This small molecule binds to this protein.
Small molecule (SMILES): C[C@@H]1OC[C@@H](O)[C@H](O[C@@H]2O[C@H](CO)[C@@H](O)[C@H](O)[C@H]2O)[C@@H]1O

Sequence of chain 1.A:
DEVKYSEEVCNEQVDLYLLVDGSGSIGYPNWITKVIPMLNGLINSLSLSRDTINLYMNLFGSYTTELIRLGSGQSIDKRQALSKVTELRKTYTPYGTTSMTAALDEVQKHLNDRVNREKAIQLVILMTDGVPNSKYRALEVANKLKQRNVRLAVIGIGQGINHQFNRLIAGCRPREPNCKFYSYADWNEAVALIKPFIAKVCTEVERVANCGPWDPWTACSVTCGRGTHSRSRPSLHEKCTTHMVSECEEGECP

Binding-site contacts:
Ligand atom C1 contacts residue THR228 of chain 1.A at 1.5 Å.
Ligand atom C1 contacts residue CYS229 of chain 1.A at 3.9 Å (hydrophobic).
Ligand atom C5 contacts residue CYS258 of chain 1.A at 4.3 Å (hydrophobic).
Ligand atom C5 contacts residue THR228 of chain 1.A at 3.1 Å.
Ligand atom C6 contacts residue THR228 of chain 1.A at 4.5 Å.
Ligand atom O3 contacts residue CYS229 of chain 1.A at 4.5 Å.
Ligand atom C4 contacts residue CYS229 of chain 1.A at 4.3 Å (hydrophobic).
Ligand atom C5 contacts residue CYS229 of chain 1.A at 4.3 Å (hydrophobic).
Ligand atom O2 contacts residue THR228 of chain 1.A at 2.6 Å (h-bond).
Ligand atom O5 contacts residue THR228 of chain 1.A at 2.6 Å (h-bond).
Ligand atom C3 contacts residue THR228 of chain 1.A at 2.9 Å.
Ligand atom C5 contacts residue CYS229 of chain 1.A at 3.9 Å (hydrophobic).
Ligand atom C3 contacts residue CYS229 of chain 1.A at 4.3 Å (hydrophobic).
Ligand atom O6 contacts residue VAL227 of chain 1.A at 3.2 Å.
Ligand atom O6 contacts residue CYS229 of chain 1.A at 4.0 Å.
Ligand atom C6 contacts residue VAL227 of chain 1.A at 4.2 Å (hydrophobic).
Ligand atom O3 contacts residue THR228 of chain 1.A at 4.1 Å.
Ligand atom O5 contacts residue CYS229 of chain 1.A at 4.1 Å.
Ligand atom C2 contacts residue THR228 of chain 1.A at 2.3 Å.
Ligand atom O6 contacts residue THR228 of chain 1.A at 4.4 Å.
Ligand atom C4 contacts residue THR228 of chain 1.A at 3.6 Å.